A protein and the small-molecule ligand that binds it are described below.
Small molecule (SMILES): Nc1ncnc2c1ncn2[C@@H]1O[C@H](CO[P](=O)(O)O[C@H]2[C@@H](O)[C@H](n3cnc4c(N)ncnc43)O[C@@H]2CO[P](=O)(O)O[C@H]2[C@@H](O)[C@H](n3cnc4c(N)ncnc43)O[C@@H]2COP(=O)(O)O)[C@@H](O)[C@H]1O

Binding-site contacts:
Ligand atom N3 contacts residue U2 of chain 20.C at 3.7 Å.
Ligand atom C6 contacts residue U2 of chain 20.C at 4.1 Å.
Ligand atom C2 contacts residue U1 of chain 20.C at 3.5 Å.
Ligand atom N1 contacts residue U1 of chain 20.C at 2.8 Å (h-bond).
Ligand atom C6 contacts residue U3 of chain 20.C at 3.3 Å.
Ligand atom C2 contacts residue U2 of chain 20.C at 3.2 Å.
Ligand atom N6 contacts residue U1 of chain 20.C at 2.8 Å (h-bond).
Ligand atom N6 contacts residue U3 of chain 20.C at 3.0 Å (h-bond).
Ligand atom C6 contacts residue U1 of chain 20.C at 3.6 Å.
Ligand atom C4 contacts residue U2 of chain 20.C at 4.3 Å.
Ligand atom N1 contacts residue U2 of chain 20.C at 3.5 Å (h-bond).
Ligand atom N3 contacts residue U3 of chain 20.C at 4.2 Å.
Ligand atom N6 contacts residue U2 of chain 20.C at 4.2 Å.
Ligand atom C2 contacts residue U3 of chain 20.C at 3.0 Å.
Ligand atom N1 contacts residue U3 of chain 20.C at 2.7 Å (h-bond).